Sequence of chain 1.A:
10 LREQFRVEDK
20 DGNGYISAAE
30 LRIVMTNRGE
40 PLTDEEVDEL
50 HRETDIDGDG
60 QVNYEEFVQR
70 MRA

Binding-site contacts:
Ligand atom N1 contacts residue ARG37 of chain 1.A at 4.0 Å.
Ligand atom N2 contacts residue MET70 of chain 1.A at 4.3 Å.
Ligand atom O21 contacts residue HIS50 of chain 1.A at 3.5 Å.
Ligand atom C4 contacts residue MET34 of chain 1.A at 4.3 Å (hydrophobic).
Ligand atom C7 contacts residue ARG69 of chain 1.A at 3.8 Å.
Ligand atom C7A contacts residue ARG69 of chain 1.A at 4.4 Å.
Ligand atom C3A contacts residue PHE66 of chain 1.A at 4.4 Å (hydrophobic).
Ligand atom N1 contacts residue MET34 of chain 1.A at 3.8 Å.
Ligand atom O11 contacts residue LEU30 of chain 1.A at 3.8 Å.
Ligand atom C7 contacts residue MET34 of chain 1.A at 4.0 Å (hydrophobic).
Ligand atom C3A contacts residue LEU30 of chain 1.A at 4.0 Å (hydrophobic).
Ligand atom C4 contacts residue GLU17 of chain 1.A at 3.5 Å.
Ligand atom O21 contacts residue LEU49 of chain 1.A at 3.4 Å (h-bond).
Ligand atom N2 contacts residue MET34 of chain 1.A at 4.0 Å.
Ligand atom N2 contacts residue ARG37 of chain 1.A at 3.1 Å (salt-bridge).
Ligand atom O11 contacts residue THR53 of chain 1.A at 3.9 Å.
Ligand atom N3 contacts residue MET34 of chain 1.A at 4.0 Å.
Ligand atom O21 contacts residue ARG69 of chain 1.A at 4.3 Å.
Ligand atom C5 contacts residue THR53 of chain 1.A at 4.2 Å.
Ligand atom C6 contacts residue ARG69 of chain 1.A at 3.5 Å.
Ligand atom N3 contacts residue GLU17 of chain 1.A at 2.8 Å (salt-bridge).
Ligand atom C3A contacts residue GLU17 of chain 1.A at 3.8 Å.
Ligand atom C7 contacts residue LEU49 of chain 1.A at 3.7 Å (hydrophobic).
Ligand atom O21 contacts residue LEU30 of chain 1.A at 3.5 Å.
Ligand atom N3 contacts residue PHE66 of chain 1.A at 4.1 Å.
Ligand atom C5 contacts residue ARG69 of chain 1.A at 4.0 Å.
Ligand atom C4 contacts residue LEU30 of chain 1.A at 3.4 Å (hydrophobic).
Ligand atom C6 contacts residue LEU49 of chain 1.A at 3.6 Å (hydrophobic).
Ligand atom NO1 contacts residue THR53 of chain 1.A at 3.5 Å (h-bond).
Ligand atom NO1 contacts residue LEU30 of chain 1.A at 3.5 Å.
Ligand atom C5 contacts residue LEU30 of chain 1.A at 3.8 Å (hydrophobic).
Ligand atom C4 contacts residue PHE66 of chain 1.A at 4.3 Å (hydrophobic).
Ligand atom O11 contacts residue VAL61 of chain 1.A at 3.8 Å.
Ligand atom N2 contacts residue GLU17 of chain 1.A at 3.6 Å (salt-bridge).
Ligand atom O21 contacts residue VAL61 of chain 1.A at 4.4 Å.
Ligand atom C3A contacts residue MET34 of chain 1.A at 3.8 Å (hydrophobic).
Ligand atom C7A contacts residue MET34 of chain 1.A at 3.6 Å (hydrophobic).
Ligand atom C6 contacts residue THR53 of chain 1.A at 4.0 Å.
Ligand atom N3 contacts residue ARG37 of chain 1.A at 3.6 Å.
Ligand atom O21 contacts residue THR53 of chain 1.A at 2.6 Å (h-bond).

The small molecule below binds the protein below.
Small molecule (SMILES): O=[N+]([O-])c1ccc2[nH]nnc2c1